Binding-site contacts:
Ligand atom C4 contacts residue ASN63 of chain 1.A at 4.2 Å.
Ligand atom O6 contacts residue ASN63 of chain 1.A at 4.5 Å.
Ligand atom C1 contacts residue ASN63 of chain 1.A at 1.4 Å.
Ligand atom O5 contacts residue ASN63 of chain 1.A at 2.3 Å (h-bond).
Ligand atom C7 contacts residue ASN63 of chain 1.A at 3.8 Å.
Ligand atom C5 contacts residue ASN63 of chain 1.A at 3.6 Å.
Ligand atom C8 contacts residue ASN63 of chain 1.A at 4.0 Å.
Ligand atom C3 contacts residue ASN63 of chain 1.A at 3.8 Å.
Ligand atom N2 contacts residue ASN63 of chain 1.A at 2.8 Å (h-bond).
Ligand atom C2 contacts residue ASN63 of chain 1.A at 2.5 Å.

A protein and the small-molecule ligand that binds it are described below.
Small molecule (SMILES): CC(=O)N[C@@H]1[C@@H](O)[C@H](O)[C@@H](CO)O[C@H]1O

Sequence of chain 1.A:
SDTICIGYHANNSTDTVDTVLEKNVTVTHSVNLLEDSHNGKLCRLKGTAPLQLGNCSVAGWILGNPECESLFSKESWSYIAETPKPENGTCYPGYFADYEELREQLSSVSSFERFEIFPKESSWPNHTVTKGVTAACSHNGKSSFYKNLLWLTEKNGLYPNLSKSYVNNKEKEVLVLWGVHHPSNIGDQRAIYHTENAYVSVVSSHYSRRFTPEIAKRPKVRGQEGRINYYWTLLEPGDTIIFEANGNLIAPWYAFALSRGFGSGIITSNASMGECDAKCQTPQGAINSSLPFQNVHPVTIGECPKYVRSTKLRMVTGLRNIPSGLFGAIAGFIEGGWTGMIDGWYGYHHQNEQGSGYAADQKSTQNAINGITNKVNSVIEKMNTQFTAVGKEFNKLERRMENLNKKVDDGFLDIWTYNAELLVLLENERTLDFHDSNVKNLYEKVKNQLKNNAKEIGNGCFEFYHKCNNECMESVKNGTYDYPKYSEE